Sequence of chain 2.A:
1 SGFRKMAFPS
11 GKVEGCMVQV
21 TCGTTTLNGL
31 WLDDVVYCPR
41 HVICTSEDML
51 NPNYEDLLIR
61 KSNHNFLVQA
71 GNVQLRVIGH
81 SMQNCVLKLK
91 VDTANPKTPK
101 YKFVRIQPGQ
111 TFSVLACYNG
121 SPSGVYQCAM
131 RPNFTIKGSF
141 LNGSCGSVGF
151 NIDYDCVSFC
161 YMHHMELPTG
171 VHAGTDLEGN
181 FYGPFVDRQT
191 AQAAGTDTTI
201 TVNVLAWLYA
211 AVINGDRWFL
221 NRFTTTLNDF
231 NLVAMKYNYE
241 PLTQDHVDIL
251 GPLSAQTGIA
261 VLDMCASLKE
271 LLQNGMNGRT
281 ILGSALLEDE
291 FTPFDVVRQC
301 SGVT

Binding-site contacts:
Ligand atom C13 contacts residue MET165 of chain 2.A at 3.7 Å (hydrophobic).
Ligand atom O contacts residue GLU166 of chain 2.A at 2.9 Å (salt-bridge).
Ligand atom N3 contacts residue CYS145 of chain 2.A at 3.4 Å (h-bond).
Ligand atom C10 contacts residue MET49 of chain 2.A at 3.8 Å (hydrophobic).
Ligand atom C16 contacts residue DMS1 of chain 2.F at 3.8 Å.
Ligand atom C7 contacts residue DMS1 of chain 2.F at 3.6 Å.
Ligand atom C1 contacts residue CYS44 of chain 2.A at 3.3 Å (hydrophobic).
Ligand atom C1 contacts residue HIS41 of chain 2.A at 3.0 Å.
Ligand atom C11 contacts residue ARG188 of chain 2.A at 3.4 Å.
Ligand atom N3 contacts residue HIS163 of chain 2.A at 3.3 Å (h-bond).
Ligand atom N4 contacts residue HIS163 of chain 2.A at 2.9 Å (h-bond).
Ligand atom C7 contacts residue MET49 of chain 2.A at 3.9 Å (hydrophobic).
Ligand atom C18 contacts residue PHE140 of chain 2.A at 3.1 Å (hydrophobic).
Ligand atom C contacts residue THR45 of chain 2.A at 3.8 Å.
Ligand atom C17 contacts residue GLU166 of chain 2.A at 3.7 Å.
Ligand atom C2 contacts residue DMS1 of chain 2.F at 3.6 Å.
Ligand atom C12 contacts residue MET165 of chain 2.A at 3.6 Å (hydrophobic).
Ligand atom O contacts residue MET165 of chain 2.A at 3.6 Å.
Ligand atom C19 contacts residue ASN142 of chain 2.A at 3.6 Å.
Ligand atom C18 contacts residue GLU166 of chain 2.A at 3.5 Å.
Ligand atom C16 contacts residue CYS145 of chain 2.A at 3.7 Å (hydrophobic).
Ligand atom C11 contacts residue GLN189 of chain 2.A at 3.5 Å.
Ligand atom C21 contacts residue ASN142 of chain 2.A at 3.8 Å.
Ligand atom C19 contacts residue LEU141 of chain 2.A at 3.6 Å (hydrophobic).
Ligand atom N3 contacts residue HIS164 of chain 2.A at 3.8 Å.
Ligand atom C2 contacts residue MET49 of chain 2.A at 3.8 Å (hydrophobic).
Ligand atom C contacts residue THR25 of chain 2.A at 3.9 Å.
Ligand atom N4 contacts residue GLU166 of chain 2.A at 3.7 Å.
Ligand atom C18 contacts residue LEU141 of chain 2.A at 3.6 Å (hydrophobic).
Ligand atom C7 contacts residue HIS41 of chain 2.A at 3.5 Å.
Ligand atom N3 contacts residue MET165 of chain 2.A at 3.5 Å.
Ligand atom C contacts residue SER46 of chain 2.A at 3.6 Å.
Ligand atom C12 contacts residue GLN189 of chain 2.A at 3.8 Å.
Ligand atom N2 contacts residue CYS145 of chain 2.A at 3.8 Å.
Ligand atom C19 contacts residue PHE140 of chain 2.A at 3.7 Å (hydrophobic).
Ligand atom C12 contacts residue ARG188 of chain 2.A at 3.2 Å.
Ligand atom C20 contacts residue ASN142 of chain 2.A at 3.7 Å.
Ligand atom C14 contacts residue GLU166 of chain 2.A at 3.4 Å.
Ligand atom N3 contacts residue GLU166 of chain 2.A at 3.6 Å (salt-bridge).
Ligand atom C16 contacts residue HIS164 of chain 2.A at 3.8 Å.

Sequence of chain 1.A:
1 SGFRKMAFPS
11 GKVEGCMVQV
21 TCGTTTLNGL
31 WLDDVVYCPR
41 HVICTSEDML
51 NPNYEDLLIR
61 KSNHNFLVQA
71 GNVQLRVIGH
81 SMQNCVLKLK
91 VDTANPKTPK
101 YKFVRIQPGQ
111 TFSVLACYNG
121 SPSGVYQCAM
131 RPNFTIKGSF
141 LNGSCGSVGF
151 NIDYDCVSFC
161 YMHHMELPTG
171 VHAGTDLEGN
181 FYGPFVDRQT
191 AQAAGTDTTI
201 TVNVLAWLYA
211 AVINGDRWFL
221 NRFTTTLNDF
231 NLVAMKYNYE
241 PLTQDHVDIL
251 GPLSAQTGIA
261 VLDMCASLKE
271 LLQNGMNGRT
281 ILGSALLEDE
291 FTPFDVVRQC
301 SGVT

A small-molecule ligand and the protein it binds are described below.
Small molecule (SMILES): CN(C)c1ccc(N(Cc2ccccc2)C(=O)Cn2nnc3ccccc32)cc1